Binding-site contacts:
Ligand atom C2 contacts residue GLU155 of chain 1.ED at 3.4 Å.
Ligand atom N3 contacts residue GLY153 of chain 1.ED at 3.4 Å.
Ligand atom N7 contacts residue THR230 of chain 1.ED at 3.4 Å (h-bond).
Ligand atom N1 contacts residue GLU155 of chain 1.ED at 3.3 Å.
Ligand atom C5 contacts residue ARG228 of chain 1.ED at 3.3 Å.
Ligand atom C3' contacts residue ARG227 of chain 1.ED at 3.4 Å.
Ligand atom N6 contacts residue THR230 of chain 1.ED at 2.4 Å (h-bond).
Ligand atom N7 contacts residue ARG228 of chain 1.ED at 3.6 Å.
Ligand atom N3 contacts residue HIS229 of chain 1.ED at 3.0 Å (h-bond).
Ligand atom C6 contacts residue THR230 of chain 1.ED at 3.4 Å.
Ligand atom N3 contacts residue THR154 of chain 1.ED at 3.3 Å (h-bond).
Ligand atom C4 contacts residue GLY152 of chain 1.ED at 3.6 Å.
Ligand atom C4 contacts residue HIS229 of chain 1.ED at 3.1 Å.
Ligand atom C4 contacts residue GLY152 of chain 1.ED at 3.5 Å.
Ligand atom N3 contacts residue GLY152 of chain 1.ED at 3.2 Å (h-bond).
Ligand atom C2 contacts residue GLY152 of chain 1.ED at 3.4 Å.
Ligand atom O4 contacts residue THR154 of chain 1.ED at 3.6 Å.
Ligand atom N6 contacts residue VAL217 of chain 1.ED at 3.4 Å.
Ligand atom O4 contacts residue GLU155 of chain 1.ED at 3.0 Å (salt-bridge).
Ligand atom C2 contacts residue HIS229 of chain 1.ED at 3.1 Å.
Ligand atom C2' contacts residue ARG228 of chain 1.ED at 3.5 Å.
Ligand atom O2' contacts residue ARG228 of chain 1.ED at 3.2 Å (salt-bridge).
Ligand atom N1 contacts residue HIS229 of chain 1.ED at 3.3 Å (h-bond).
Ligand atom N9 contacts residue ARG228 of chain 1.ED at 3.2 Å (salt-bridge).
Ligand atom C6 contacts residue HIS229 of chain 1.ED at 3.4 Å.
Ligand atom N3 contacts residue GLY152 of chain 1.ED at 2.7 Å (h-bond).
Ligand atom O2 contacts residue GLY153 of chain 1.ED at 3.1 Å.
Ligand atom C2 contacts residue GLY152 of chain 1.ED at 3.5 Å.
Ligand atom N1 contacts residue ARG228 of chain 1.ED at 3.6 Å.
Ligand atom C8 contacts residue ARG228 of chain 1.ED at 3.6 Å.
Ligand atom N6 contacts residue PHE222 of chain 1.ED at 3.6 Å.
Ligand atom N6 contacts residue SER220 of chain 1.ED at 3.3 Å (h-bond).
Ligand atom N6 contacts residue ASP223 of chain 1.ED at 3.3 Å (salt-bridge).
Ligand atom N3 contacts residue ARG228 of chain 1.ED at 3.4 Å (salt-bridge).
Ligand atom C2 contacts residue GLY153 of chain 1.ED at 3.6 Å.
Ligand atom C5 contacts residue HIS229 of chain 1.ED at 3.3 Å.
Ligand atom O4 contacts residue GLY152 of chain 1.ED at 3.6 Å.
Ligand atom N1 contacts residue SER220 of chain 1.ED at 3.1 Å (h-bond).
Ligand atom O2 contacts residue GLY152 of chain 1.ED at 3.3 Å (h-bond).
Ligand atom C4 contacts residue ARG228 of chain 1.ED at 3.0 Å.

This small molecule binds to this protein.
Small molecule (SMILES): Nc1nc(=O)c2ncn([C@@H]3O[C@H](CO[P](=O)(O)O[C@H]4[C@@H](O)[C@H](n5ccc(=O)[nH]c5=O)O[C@@H]4CO[P](=O)(O)O[C@H]4[C@@H](O)[C@H](n5cnc6c(N)ncnc65)O[C@@H]4COP(=O)=O)[C@@H](O[P](=O)(O)OC[C@H]4O[C@@H](n5ccc(=O)[nH]c5=O)[C@H](O)[C@@H]4O[P](=O)(O)OC[C@H]4O[C@@H](n5cnc6c(N)ncnc65)[C@H](O)[C@@H]4O[P](=O)(O)OC[C@H]4O[C@@H](n5cnc6c(N)ncnc65)[C@H](O)[C@@H]4O)[C@H]3O)c2[nH]1

Sequence of chain 1.ED:
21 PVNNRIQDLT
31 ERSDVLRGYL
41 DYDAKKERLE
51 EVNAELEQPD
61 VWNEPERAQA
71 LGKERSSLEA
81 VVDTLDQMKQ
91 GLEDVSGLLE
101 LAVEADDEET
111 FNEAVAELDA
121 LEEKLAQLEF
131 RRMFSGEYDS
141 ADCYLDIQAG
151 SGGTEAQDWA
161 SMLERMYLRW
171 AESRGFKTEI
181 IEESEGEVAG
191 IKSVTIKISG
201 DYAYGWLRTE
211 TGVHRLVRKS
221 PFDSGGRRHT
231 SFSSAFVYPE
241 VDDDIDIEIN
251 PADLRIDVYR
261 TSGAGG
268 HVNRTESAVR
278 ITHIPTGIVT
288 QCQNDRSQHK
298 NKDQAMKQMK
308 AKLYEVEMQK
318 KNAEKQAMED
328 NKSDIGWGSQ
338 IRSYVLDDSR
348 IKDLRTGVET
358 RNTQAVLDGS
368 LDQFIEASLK